Sequence of chain 1.B:
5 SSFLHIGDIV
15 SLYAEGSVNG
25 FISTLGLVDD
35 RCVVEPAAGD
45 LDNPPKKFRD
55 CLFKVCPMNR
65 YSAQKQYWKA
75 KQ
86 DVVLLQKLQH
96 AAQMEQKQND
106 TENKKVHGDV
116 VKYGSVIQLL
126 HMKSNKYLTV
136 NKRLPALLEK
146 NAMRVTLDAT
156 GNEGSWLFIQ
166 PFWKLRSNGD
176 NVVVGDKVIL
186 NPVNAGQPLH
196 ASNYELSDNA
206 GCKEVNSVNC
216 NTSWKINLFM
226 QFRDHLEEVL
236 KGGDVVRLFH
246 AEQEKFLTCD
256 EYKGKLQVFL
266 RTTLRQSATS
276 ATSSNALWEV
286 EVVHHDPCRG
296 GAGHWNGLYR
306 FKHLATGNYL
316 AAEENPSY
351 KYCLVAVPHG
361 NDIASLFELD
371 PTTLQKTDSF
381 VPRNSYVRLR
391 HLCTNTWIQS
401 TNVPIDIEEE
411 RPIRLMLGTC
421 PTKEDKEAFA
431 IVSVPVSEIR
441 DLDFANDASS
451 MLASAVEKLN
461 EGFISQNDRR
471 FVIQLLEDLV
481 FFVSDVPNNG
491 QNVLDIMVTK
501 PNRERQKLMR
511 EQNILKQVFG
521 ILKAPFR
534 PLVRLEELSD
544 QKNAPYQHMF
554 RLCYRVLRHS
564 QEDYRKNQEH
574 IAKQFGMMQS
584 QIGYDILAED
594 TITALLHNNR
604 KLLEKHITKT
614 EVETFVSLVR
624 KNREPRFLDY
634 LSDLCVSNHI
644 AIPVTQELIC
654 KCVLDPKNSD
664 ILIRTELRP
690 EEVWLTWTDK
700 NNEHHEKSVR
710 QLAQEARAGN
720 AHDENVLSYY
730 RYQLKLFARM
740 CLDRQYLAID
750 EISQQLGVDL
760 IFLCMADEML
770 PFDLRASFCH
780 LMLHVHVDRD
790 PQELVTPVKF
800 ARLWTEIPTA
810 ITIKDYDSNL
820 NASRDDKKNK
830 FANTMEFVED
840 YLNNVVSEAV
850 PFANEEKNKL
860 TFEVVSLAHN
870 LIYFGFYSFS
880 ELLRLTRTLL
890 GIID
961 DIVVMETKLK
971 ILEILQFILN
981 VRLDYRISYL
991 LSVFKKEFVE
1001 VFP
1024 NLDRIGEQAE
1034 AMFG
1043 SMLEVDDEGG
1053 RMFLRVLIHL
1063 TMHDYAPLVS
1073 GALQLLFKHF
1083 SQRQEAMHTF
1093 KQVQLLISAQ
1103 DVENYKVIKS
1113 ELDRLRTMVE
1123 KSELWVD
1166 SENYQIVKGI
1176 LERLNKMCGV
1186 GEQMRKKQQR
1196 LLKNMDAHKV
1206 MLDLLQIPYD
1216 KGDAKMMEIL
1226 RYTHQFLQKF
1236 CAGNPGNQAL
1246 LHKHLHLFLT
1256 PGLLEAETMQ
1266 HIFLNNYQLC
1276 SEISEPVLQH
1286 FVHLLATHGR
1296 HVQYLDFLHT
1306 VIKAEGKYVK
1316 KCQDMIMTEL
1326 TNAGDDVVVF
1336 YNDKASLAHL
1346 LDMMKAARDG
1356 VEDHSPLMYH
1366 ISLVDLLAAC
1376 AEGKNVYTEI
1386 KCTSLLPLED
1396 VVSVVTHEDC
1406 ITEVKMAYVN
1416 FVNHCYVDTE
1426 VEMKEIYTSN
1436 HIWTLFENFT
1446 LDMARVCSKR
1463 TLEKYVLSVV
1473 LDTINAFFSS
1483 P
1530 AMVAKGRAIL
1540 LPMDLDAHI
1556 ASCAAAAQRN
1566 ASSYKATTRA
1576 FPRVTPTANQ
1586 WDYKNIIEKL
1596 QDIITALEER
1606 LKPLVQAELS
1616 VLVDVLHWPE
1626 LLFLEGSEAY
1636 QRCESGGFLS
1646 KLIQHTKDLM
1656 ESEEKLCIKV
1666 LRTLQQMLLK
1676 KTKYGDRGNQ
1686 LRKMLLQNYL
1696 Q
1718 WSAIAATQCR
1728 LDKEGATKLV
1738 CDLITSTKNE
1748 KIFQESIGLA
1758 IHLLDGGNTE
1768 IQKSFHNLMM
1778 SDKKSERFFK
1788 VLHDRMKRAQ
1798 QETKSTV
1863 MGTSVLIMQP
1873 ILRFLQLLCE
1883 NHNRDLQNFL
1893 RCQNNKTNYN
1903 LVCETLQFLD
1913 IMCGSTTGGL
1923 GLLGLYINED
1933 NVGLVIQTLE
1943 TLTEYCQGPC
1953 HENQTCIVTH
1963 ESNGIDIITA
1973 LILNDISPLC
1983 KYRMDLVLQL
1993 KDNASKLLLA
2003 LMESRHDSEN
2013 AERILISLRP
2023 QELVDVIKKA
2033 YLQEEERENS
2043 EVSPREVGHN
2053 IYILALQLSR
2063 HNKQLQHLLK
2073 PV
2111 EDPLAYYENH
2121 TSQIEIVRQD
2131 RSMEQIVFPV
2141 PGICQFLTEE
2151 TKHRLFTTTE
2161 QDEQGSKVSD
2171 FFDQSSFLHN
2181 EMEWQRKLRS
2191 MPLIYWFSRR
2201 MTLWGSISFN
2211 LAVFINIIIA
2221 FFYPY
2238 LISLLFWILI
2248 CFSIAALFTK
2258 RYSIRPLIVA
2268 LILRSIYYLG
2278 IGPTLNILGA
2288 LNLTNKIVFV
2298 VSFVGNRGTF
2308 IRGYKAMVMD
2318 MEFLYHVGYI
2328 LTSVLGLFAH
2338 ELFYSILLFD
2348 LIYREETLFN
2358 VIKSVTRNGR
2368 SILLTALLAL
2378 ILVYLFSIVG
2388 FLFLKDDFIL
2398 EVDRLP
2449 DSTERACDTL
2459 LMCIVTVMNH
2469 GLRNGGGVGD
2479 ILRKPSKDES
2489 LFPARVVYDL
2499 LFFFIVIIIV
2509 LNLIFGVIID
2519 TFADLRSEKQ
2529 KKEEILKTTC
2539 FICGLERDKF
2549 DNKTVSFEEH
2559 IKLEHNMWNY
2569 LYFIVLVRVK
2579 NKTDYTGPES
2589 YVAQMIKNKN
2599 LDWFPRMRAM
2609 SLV

The small molecule below binds the protein below.
Small molecule (SMILES): O=P(O)(O)O[C@@H]1[C@H](O)[C@H](O)[C@@H](OP(=O)(O)O)[C@H](OP(=O)(O)O)[C@H]1O

Binding-site contacts:
Ligand atom O2 contacts residue ARG568 of chain 1.B at 4.3 Å.
Ligand atom O4 contacts residue ARG266 of chain 1.B at 4.1 Å.
Ligand atom O53 contacts residue LYS507 of chain 1.B at 3.5 Å.
Ligand atom O6 contacts residue TYR567 of chain 1.B at 3.7 Å.
Ligand atom O13 contacts residue ARG568 of chain 1.B at 4.1 Å.
Ligand atom P4 contacts residue ARG266 of chain 1.B at 3.2 Å.
Ligand atom O5 contacts residue ARG510 of chain 1.B at 4.3 Å.
Ligand atom O6 contacts residue ARG503 of chain 1.B at 4.1 Å.
Ligand atom O4 contacts residue ARG270 of chain 1.B at 3.8 Å.
Ligand atom O11 contacts residue ARG568 of chain 1.B at 2.6 Å (salt-bridge).
Ligand atom P5 contacts residue TYR567 of chain 1.B at 3.3 Å.
Ligand atom C5 contacts residue LYS569 of chain 1.B at 4.0 Å.
Ligand atom O52 contacts residue LYS569 of chain 1.B at 4.0 Å.
Ligand atom O41 contacts residue ARG266 of chain 1.B at 2.8 Å (salt-bridge).
Ligand atom C2 contacts residue ARG270 of chain 1.B at 4.2 Å.
Ligand atom O52 contacts residue LYS507 of chain 1.B at 3.6 Å.
Ligand atom O5 contacts residue TYR567 of chain 1.B at 4.0 Å.
Ligand atom O43 contacts residue THR268 of chain 1.B at 3.1 Å (h-bond).
Ligand atom C4 contacts residue LYS569 of chain 1.B at 4.2 Å.
Ligand atom O52 contacts residue TYR567 of chain 1.B at 2.2 Å (h-bond).
Ligand atom O5 contacts residue LYS569 of chain 1.B at 3.3 Å.
Ligand atom O3 contacts residue ARG568 of chain 1.B at 3.1 Å (salt-bridge).
Ligand atom P1 contacts residue ARG568 of chain 1.B at 3.3 Å.
Ligand atom O52 contacts residue ARG510 of chain 1.B at 2.5 Å (salt-bridge).
Ligand atom O12 contacts residue ARG503 of chain 1.B at 3.8 Å.
Ligand atom O43 contacts residue ARG266 of chain 1.B at 2.5 Å (salt-bridge).
Ligand atom P4 contacts residue LEU269 of chain 1.B at 4.3 Å.
Ligand atom C1 contacts residue ARG568 of chain 1.B at 4.2 Å.
Ligand atom O43 contacts residue LEU269 of chain 1.B at 3.7 Å.
Ligand atom O53 contacts residue TYR567 of chain 1.B at 3.5 Å (h-bond).
Ligand atom O51 contacts residue LYS507 of chain 1.B at 3.9 Å.
Ligand atom O42 contacts residue LEU269 of chain 1.B at 3.5 Å (h-bond).
Ligand atom P5 contacts residue LYS507 of chain 1.B at 3.9 Å.
Ligand atom O43 contacts residue ARG270 of chain 1.B at 4.3 Å.
Ligand atom O43 contacts residue THR267 of chain 1.B at 4.2 Å.
Ligand atom P5 contacts residue ARG510 of chain 1.B at 3.9 Å.
Ligand atom P4 contacts residue THR268 of chain 1.B at 4.3 Å.
Ligand atom C6 contacts residue LYS569 of chain 1.B at 4.0 Å.
Ligand atom O1 contacts residue ARG568 of chain 1.B at 2.9 Å (salt-bridge).
Ligand atom O41 contacts residue LYS569 of chain 1.B at 3.7 Å.